Binding-site contacts:
Ligand atom C14 contacts residue ILE43 of chain 1.B at 4.2 Å (hydrophobic).
Ligand atom C18 contacts residue VAL196 of chain 1.B at 4.2 Å (hydrophobic).
Ligand atom N1 contacts residue VAL69 of chain 1.B at 4.1 Å.
Ligand atom C13 contacts residue ILE43 of chain 1.B at 3.7 Å (hydrophobic).
Ligand atom C17 contacts residue PHE134 of chain 1.B at 3.6 Å (hydrophobic).
Ligand atom C4 contacts residue PHE134 of chain 1.B at 3.4 Å (hydrophobic).
Ligand atom C5 contacts residue PHE134 of chain 1.B at 3.9 Å (hydrophobic).
Ligand atom N1 contacts residue ARG133 of chain 1.B at 3.8 Å.
Ligand atom C18 contacts residue ASP132 of chain 1.B at 3.6 Å.
Ligand atom C17 contacts residue GLY135 of chain 1.B at 3.8 Å.
Ligand atom N2 contacts residue LEU184 of chain 1.B at 3.9 Å.
Ligand atom C3 contacts residue VAL69 of chain 1.B at 4.1 Å (hydrophobic).
Ligand atom C8 contacts residue LEU184 of chain 1.B at 4.1 Å (hydrophobic).
Ligand atom C10 contacts residue LEU184 of chain 1.B at 4.1 Å (hydrophobic).
Ligand atom C contacts residue ILE51 of chain 1.B at 3.9 Å (hydrophobic).
Ligand atom C7 contacts residue ILE51 of chain 1.B at 4.0 Å (hydrophobic).
Ligand atom N1 contacts residue LEU184 of chain 1.B at 4.0 Å.
Ligand atom C10 contacts residue VAL196 of chain 1.B at 4.1 Å (hydrophobic).
Ligand atom C18 contacts residue MET131 of chain 1.B at 3.6 Å (hydrophobic).
Ligand atom C4 contacts residue ASP132 of chain 1.B at 3.3 Å.
Ligand atom C6 contacts residue LEU184 of chain 1.B at 3.9 Å (hydrophobic).
Ligand atom C12 contacts residue ILE43 of chain 1.B at 4.1 Å (hydrophobic).
Ligand atom F1 contacts residue ILE43 of chain 1.B at 3.9 Å.
Ligand atom C18 contacts residue PHE134 of chain 1.B at 4.1 Å (hydrophobic).
Ligand atom C9 contacts residue VAL196 of chain 1.B at 3.9 Å (hydrophobic).
Ligand atom N4 contacts residue PHE134 of chain 1.B at 3.2 Å (h-bond).
Ligand atom C10 contacts residue ASN182 of chain 1.B at 4.2 Å.
Ligand atom N1 contacts residue ASP132 of chain 1.B at 3.9 Å.
Ligand atom C4 contacts residue LEU184 of chain 1.B at 4.0 Å (hydrophobic).
Ligand atom C12 contacts residue PHE134 of chain 1.B at 3.8 Å (hydrophobic).
Ligand atom C4 contacts residue VAL69 of chain 1.B at 3.9 Å (hydrophobic).
Ligand atom C5 contacts residue LEU184 of chain 1.B at 3.9 Å (hydrophobic).
Ligand atom C4 contacts residue ARG133 of chain 1.B at 4.1 Å.
Ligand atom C contacts residue LYS71 of chain 1.B at 3.3 Å.
Ligand atom N1 contacts residue PHE134 of chain 1.B at 3.0 Å (h-bond).
Ligand atom C3 contacts residue LEU184 of chain 1.B at 4.0 Å (hydrophobic).
Ligand atom N3 contacts residue ILE51 of chain 1.B at 4.1 Å.
Ligand atom O contacts residue MET131 of chain 1.B at 3.7 Å.
Ligand atom C10 contacts residue SER181 of chain 1.B at 3.2 Å.
Ligand atom C1 contacts residue ILE51 of chain 1.B at 3.9 Å (hydrophobic).

The protein below binds the small molecule below.
Small molecule (SMILES): CC(C)CCN1c2nc(Nc3cc(F)c(O)c(F)c3)ncc2N(C)C(=O)[C@@H]1C

Sequence of chain 1.B:
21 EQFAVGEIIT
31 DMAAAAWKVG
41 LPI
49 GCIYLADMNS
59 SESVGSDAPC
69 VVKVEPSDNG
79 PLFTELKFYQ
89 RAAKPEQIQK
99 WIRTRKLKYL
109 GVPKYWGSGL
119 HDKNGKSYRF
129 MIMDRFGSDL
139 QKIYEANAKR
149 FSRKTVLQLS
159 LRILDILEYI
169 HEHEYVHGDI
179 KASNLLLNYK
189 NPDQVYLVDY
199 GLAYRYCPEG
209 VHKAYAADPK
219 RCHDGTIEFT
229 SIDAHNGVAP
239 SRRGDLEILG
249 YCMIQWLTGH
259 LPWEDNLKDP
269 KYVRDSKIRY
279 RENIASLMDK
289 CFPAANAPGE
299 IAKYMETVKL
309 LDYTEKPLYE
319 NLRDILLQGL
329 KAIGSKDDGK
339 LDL